This protein binds this small molecule.
Small molecule (SMILES): O=C(O)c1cc2ccccc2o1

Binding-site contacts:
Ligand atom CAF contacts residue PHE46 of chain 2.A at 4.1 Å (hydrophobic).
Ligand atom CAL contacts residue PHE46 of chain 2.A at 3.6 Å (hydrophobic).
Ligand atom OAA contacts residue ASP100 of chain 2.A at 4.2 Å.
Ligand atom OAH contacts residue PHE337 of chain 2.A at 3.3 Å.
Ligand atom CAG contacts residue ALA101 of chain 2.A at 3.5 Å (hydrophobic).
Ligand atom CAC contacts residue LYS96 of chain 2.A at 3.4 Å.
Ligand atom CAJ contacts residue PHE46 of chain 2.A at 3.5 Å (hydrophobic).
Ligand atom OAH contacts residue PHE46 of chain 2.A at 3.5 Å.
Ligand atom CAE contacts residue ALA101 of chain 2.A at 3.9 Å (hydrophobic).
Ligand atom CAF contacts residue ARG177 of chain 2.A at 4.1 Å.
Ligand atom OAA contacts residue GLY99 of chain 2.A at 4.0 Å.
Ligand atom CAG contacts residue ALA98 of chain 2.A at 3.5 Å (hydrophobic).
Ligand atom CAI contacts residue PHE46 of chain 2.A at 4.1 Å (hydrophobic).
Ligand atom CAE contacts residue LYS96 of chain 2.A at 3.9 Å.
Ligand atom CAE contacts residue PHE97 of chain 2.A at 4.2 Å (hydrophobic).
Ligand atom OAB contacts residue PHE337 of chain 2.A at 3.6 Å.
Ligand atom CAF contacts residue PHE337 of chain 2.A at 3.8 Å (hydrophobic).
Ligand atom CAE contacts residue LEU103 of chain 2.A at 4.2 Å (hydrophobic).
Ligand atom CAL contacts residue ARG177 of chain 2.A at 3.8 Å.
Ligand atom CAG contacts residue PHE46 of chain 2.A at 3.6 Å (hydrophobic).
Ligand atom CAE contacts residue PHE46 of chain 2.A at 3.8 Å (hydrophobic).
Ligand atom CAC contacts residue PHE46 of chain 2.A at 4.2 Å (hydrophobic).
Ligand atom CAD contacts residue LYS96 of chain 2.A at 3.8 Å.
Ligand atom CAK contacts residue PHE46 of chain 2.A at 3.4 Å (hydrophobic).
Ligand atom CAL contacts residue PHE337 of chain 2.A at 3.8 Å (hydrophobic).
Ligand atom CAI contacts residue PHE337 of chain 2.A at 4.0 Å (hydrophobic).
Ligand atom CAI contacts residue ARG177 of chain 2.A at 3.8 Å.
Ligand atom CAL contacts residue ALA98 of chain 2.A at 4.3 Å (hydrophobic).
Ligand atom CAE contacts residue ALA98 of chain 2.A at 3.6 Å (hydrophobic).
Ligand atom CAE contacts residue LEU102 of chain 2.A at 4.2 Å (hydrophobic).
Ligand atom CAD contacts residue PHE337 of chain 2.A at 4.3 Å (hydrophobic).
Ligand atom OAH contacts residue ARG177 of chain 2.A at 2.9 Å (salt-bridge).
Ligand atom CAC contacts residue LEU103 of chain 2.A at 3.6 Å (hydrophobic).
Ligand atom CAK contacts residue ALA101 of chain 2.A at 4.0 Å (hydrophobic).
Ligand atom CAJ contacts residue ALA98 of chain 2.A at 4.3 Å (hydrophobic).
Ligand atom OAB contacts residue ARG177 of chain 2.A at 2.8 Å (salt-bridge).
Ligand atom CAJ contacts residue PHE337 of chain 2.A at 3.9 Å (hydrophobic).
Ligand atom CAD contacts residue LEU103 of chain 2.A at 3.7 Å (hydrophobic).
Ligand atom CAK contacts residue ALA98 of chain 2.A at 3.5 Å (hydrophobic).
Ligand atom CAJ contacts residue ARG177 of chain 2.A at 3.7 Å.

Sequence of chain 2.A:
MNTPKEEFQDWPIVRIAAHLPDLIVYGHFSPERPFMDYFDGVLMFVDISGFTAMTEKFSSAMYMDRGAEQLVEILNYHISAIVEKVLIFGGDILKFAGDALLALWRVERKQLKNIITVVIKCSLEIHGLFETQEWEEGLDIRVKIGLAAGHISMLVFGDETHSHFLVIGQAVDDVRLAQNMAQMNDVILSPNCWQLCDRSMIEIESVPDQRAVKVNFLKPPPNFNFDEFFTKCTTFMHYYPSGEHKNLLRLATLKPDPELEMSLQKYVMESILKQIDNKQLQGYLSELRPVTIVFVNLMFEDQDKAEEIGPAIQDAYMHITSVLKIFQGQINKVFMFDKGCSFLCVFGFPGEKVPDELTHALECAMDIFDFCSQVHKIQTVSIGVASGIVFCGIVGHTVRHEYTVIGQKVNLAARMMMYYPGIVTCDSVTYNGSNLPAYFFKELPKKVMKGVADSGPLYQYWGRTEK